Sequence of chain 1.A:
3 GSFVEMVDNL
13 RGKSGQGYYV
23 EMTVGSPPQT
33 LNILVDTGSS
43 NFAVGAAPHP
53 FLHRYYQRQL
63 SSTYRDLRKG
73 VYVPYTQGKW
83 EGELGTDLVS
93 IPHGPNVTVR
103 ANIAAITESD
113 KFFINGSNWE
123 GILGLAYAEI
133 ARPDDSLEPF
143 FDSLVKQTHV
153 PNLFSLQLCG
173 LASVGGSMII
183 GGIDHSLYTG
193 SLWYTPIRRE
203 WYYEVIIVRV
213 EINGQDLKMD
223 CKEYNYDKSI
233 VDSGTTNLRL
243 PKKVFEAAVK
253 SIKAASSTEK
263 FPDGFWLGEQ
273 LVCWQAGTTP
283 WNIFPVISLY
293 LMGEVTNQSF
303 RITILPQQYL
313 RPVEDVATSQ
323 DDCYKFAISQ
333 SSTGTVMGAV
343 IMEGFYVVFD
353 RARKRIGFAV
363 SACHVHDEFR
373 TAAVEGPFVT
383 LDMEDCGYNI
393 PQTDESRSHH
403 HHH

Binding-site contacts:
Ligand atom C20 contacts residue ILE116 of chain 1.A at 3.7 Å (hydrophobic).
Ligand atom C14 contacts residue THR238 of chain 1.A at 3.7 Å.
Ligand atom C3 contacts residue LYS113 of chain 1.A at 3.5 Å.
Ligand atom C13 contacts residue GLY236 of chain 1.A at 3.4 Å.
Ligand atom BR1 contacts residue GLY236 of chain 1.A at 3.3 Å.
Ligand atom S17 contacts residue GLN18 of chain 1.A at 3.4 Å (h-bond).
Ligand atom CL1 contacts residue LYS81 of chain 1.A at 3.6 Å.
Ligand atom C24 contacts residue ILE116 of chain 1.A at 3.5 Å (hydrophobic).
Ligand atom C7 contacts residue TYR77 of chain 1.A at 3.5 Å (hydrophobic).
Ligand atom N12 contacts residue GLY236 of chain 1.A at 3.8 Å.
Ligand atom C6 contacts residue TYR77 of chain 1.A at 3.8 Å (hydrophobic).
Ligand atom N9 contacts residue GLY236 of chain 1.A at 2.9 Å (h-bond).
Ligand atom CL1 contacts residue ASP112 of chain 1.A at 3.9 Å.
Ligand atom C11 contacts residue TYR77 of chain 1.A at 3.5 Å (hydrophobic).
Ligand atom CL1 contacts residue LYS113 of chain 1.A at 3.8 Å.
Ligand atom N23 contacts residue ILE116 of chain 1.A at 3.4 Å.
Ligand atom S17 contacts residue LEU36 of chain 1.A at 3.7 Å.
Ligand atom C28 contacts residue LEU36 of chain 1.A at 3.6 Å (hydrophobic).
Ligand atom C7 contacts residue PHE114 of chain 1.A at 3.6 Å (hydrophobic).
Ligand atom N23 contacts residue LYS113 of chain 1.A at 3.8 Å.
Ligand atom BR1 contacts residue THR238 of chain 1.A at 3.7 Å.
Ligand atom BR1 contacts residue GLY19 of chain 1.A at 3.8 Å.
Ligand atom C16 contacts residue GLY236 of chain 1.A at 3.8 Å.
Ligand atom CL1 contacts residue GLY80 of chain 1.A at 3.6 Å.
Ligand atom O26 contacts residue THR237 of chain 1.A at 3.4 Å.
Ligand atom C29 contacts residue ASP38 of chain 1.A at 3.7 Å.
Ligand atom C21 contacts residue PHE114 of chain 1.A at 3.2 Å (hydrophobic).
Ligand atom O26 contacts residue THR238 of chain 1.A at 2.9 Å (h-bond).
Ligand atom C10 contacts residue GLY236 of chain 1.A at 3.7 Å.
Ligand atom C2 contacts residue LYS113 of chain 1.A at 3.9 Å.
Ligand atom C8 contacts residue GLY236 of chain 1.A at 3.7 Å.
Ligand atom C29 contacts residue GLY236 of chain 1.A at 3.3 Å.
Ligand atom N22 contacts residue LYS113 of chain 1.A at 3.0 Å (salt-bridge).
Ligand atom CL1 contacts residue TYR77 of chain 1.A at 3.8 Å.
Ligand atom N22 contacts residue PHE114 of chain 1.A at 3.5 Å (h-bond).
Ligand atom S17 contacts residue TRP121 of chain 1.A at 3.9 Å.
Ligand atom C29 contacts residue LEU36 of chain 1.A at 3.8 Å (hydrophobic).
Ligand atom N22 contacts residue ILE116 of chain 1.A at 3.5 Å.
Ligand atom C21 contacts residue ILE116 of chain 1.A at 3.8 Å (hydrophobic).
Ligand atom C18 contacts residue TRP121 of chain 1.A at 3.4 Å (hydrophobic).

This small molecule binds to this protein.
Small molecule (SMILES): CC1(C)Cc2cc(Cl)ccc2C(N[C@@H](Cc2c(-c3cn[nH]c3)csc2Br)C(=O)O)=N1